Binding-site contacts:
Ligand atom C2 contacts residue ASN25 of chain 1.C at 2.5 Å.
Ligand atom N2 contacts residue ASN25 of chain 1.C at 3.0 Å (h-bond).
Ligand atom O5 contacts residue THR17 of chain 1.C at 4.5 Å.
Ligand atom C3 contacts residue ASN25 of chain 1.C at 3.8 Å.
Ligand atom O6 contacts residue THR17 of chain 1.C at 4.3 Å.
Ligand atom O6 contacts residue THR27 of chain 1.C at 2.9 Å (h-bond).
Ligand atom C7 contacts residue ASN25 of chain 1.C at 3.6 Å.
Ligand atom C6 contacts residue THR27 of chain 1.C at 4.1 Å.
Ligand atom O7 contacts residue ASN25 of chain 1.C at 3.8 Å.
Ligand atom C1 contacts residue ASN25 of chain 1.C at 1.4 Å.
Ligand atom C4 contacts residue ASN25 of chain 1.C at 4.3 Å.
Ligand atom C5 contacts residue ASN25 of chain 1.C at 3.7 Å.
Ligand atom O5 contacts residue ASN25 of chain 1.C at 2.4 Å (h-bond).

Sequence of chain 1.C:
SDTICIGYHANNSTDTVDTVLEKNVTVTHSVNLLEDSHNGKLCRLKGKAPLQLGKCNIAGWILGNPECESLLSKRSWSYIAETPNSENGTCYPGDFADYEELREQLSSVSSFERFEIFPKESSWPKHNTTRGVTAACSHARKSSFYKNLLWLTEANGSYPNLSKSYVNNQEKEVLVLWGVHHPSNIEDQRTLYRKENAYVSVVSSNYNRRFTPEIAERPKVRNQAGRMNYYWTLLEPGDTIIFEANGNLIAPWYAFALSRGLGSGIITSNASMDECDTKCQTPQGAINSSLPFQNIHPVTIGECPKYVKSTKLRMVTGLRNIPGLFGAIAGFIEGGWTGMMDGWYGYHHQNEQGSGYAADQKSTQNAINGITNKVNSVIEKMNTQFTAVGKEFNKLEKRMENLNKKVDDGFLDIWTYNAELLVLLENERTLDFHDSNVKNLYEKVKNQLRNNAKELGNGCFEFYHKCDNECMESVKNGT

This protein binds this small molecule.
Small molecule (SMILES): CC(=O)N[C@@H]1[C@@H](O)[C@H](O)[C@@H](CO)O[C@H]1O